Sequence of chain 1.A:
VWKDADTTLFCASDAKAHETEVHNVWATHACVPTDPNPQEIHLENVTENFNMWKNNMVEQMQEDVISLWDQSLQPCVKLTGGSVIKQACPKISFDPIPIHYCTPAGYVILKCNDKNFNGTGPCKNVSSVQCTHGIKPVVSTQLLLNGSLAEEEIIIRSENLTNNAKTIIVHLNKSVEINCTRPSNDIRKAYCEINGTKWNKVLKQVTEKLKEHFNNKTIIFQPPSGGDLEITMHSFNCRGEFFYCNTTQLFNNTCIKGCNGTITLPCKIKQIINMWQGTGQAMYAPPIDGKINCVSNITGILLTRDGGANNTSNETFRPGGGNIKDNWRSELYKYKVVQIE

A small-molecule ligand and the protein it binds are described below.
Small molecule (SMILES): CC(=O)N[C@@H]1[C@@H](O)[C@H](O)[C@@H](CO)O[C@H]1O

Binding-site contacts:
Ligand atom O5 contacts residue ASN204 of chain 1.A at 2.3 Å (h-bond).
Ligand atom O5 contacts residue THR206 of chain 1.A at 3.3 Å (h-bond).
Ligand atom C6 contacts residue THR206 of chain 1.A at 3.9 Å.
Ligand atom C7 contacts residue ASN204 of chain 1.A at 3.7 Å.
Ligand atom C5 contacts residue ASN204 of chain 1.A at 3.6 Å.
Ligand atom C3 contacts residue ASN204 of chain 1.A at 3.8 Å.
Ligand atom C4 contacts residue ASN204 of chain 1.A at 4.2 Å.
Ligand atom C2 contacts residue ASN204 of chain 1.A at 2.4 Å.
Ligand atom C1 contacts residue ASN204 of chain 1.A at 1.4 Å.
Ligand atom O7 contacts residue ASN204 of chain 1.A at 4.0 Å.
Ligand atom O5 contacts residue LYS207 of chain 1.A at 4.5 Å.
Ligand atom C1 contacts residue THR206 of chain 1.A at 3.5 Å.
Ligand atom N2 contacts residue ASN204 of chain 1.A at 3.0 Å (h-bond).
Ligand atom C5 contacts residue THR206 of chain 1.A at 3.5 Å.